Sequence of chain 1.B:
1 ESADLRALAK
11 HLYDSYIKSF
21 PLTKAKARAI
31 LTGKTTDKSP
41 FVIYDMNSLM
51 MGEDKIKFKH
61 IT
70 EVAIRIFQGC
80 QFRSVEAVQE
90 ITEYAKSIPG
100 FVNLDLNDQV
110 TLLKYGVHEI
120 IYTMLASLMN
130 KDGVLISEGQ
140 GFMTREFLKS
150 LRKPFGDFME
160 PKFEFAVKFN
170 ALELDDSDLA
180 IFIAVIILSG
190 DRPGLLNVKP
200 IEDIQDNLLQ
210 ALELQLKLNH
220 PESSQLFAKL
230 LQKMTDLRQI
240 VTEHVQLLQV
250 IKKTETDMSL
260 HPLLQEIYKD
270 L

Binding-site contacts:
Ligand atom C20 contacts residue GLU53 of chain 1.B at 3.7 Å.
Ligand atom C19 contacts residue HIS60 of chain 1.B at 3.8 Å.
Ligand atom C16 contacts residue MET142 of chain 1.B at 3.4 Å (hydrophobic).
Ligand atom C16 contacts residue ILE75 of chain 1.B at 3.5 Å (hydrophobic).
Ligand atom C19 contacts residue PHE58 of chain 1.B at 3.6 Å (hydrophobic).
Ligand atom C12 contacts residue ILE135 of chain 1.B at 3.5 Å (hydrophobic).
Ligand atom O24 contacts residue LEU49 of chain 1.B at 3.2 Å.
Ligand atom C07 contacts residue ARG82 of chain 1.B at 3.5 Å.
Ligand atom N22 contacts residue GLU53 of chain 1.B at 3.0 Å (salt-bridge).
Ligand atom O21 contacts residue ARG74 of chain 1.B at 3.6 Å.
Ligand atom C20 contacts residue HIS60 of chain 1.B at 3.6 Å.
Ligand atom S25 contacts residue PHE58 of chain 1.B at 3.6 Å.
Ligand atom C17 contacts residue MET142 of chain 1.B at 3.5 Å (hydrophobic).
Ligand atom O21 contacts residue ILE61 of chain 1.B at 3.7 Å.
Ligand atom O21 contacts residue GLU53 of chain 1.B at 3.5 Å (salt-bridge).
Ligand atom C23 contacts residue LEU49 of chain 1.B at 3.4 Å (hydrophobic).
Ligand atom C18 contacts residue ILE75 of chain 1.B at 3.7 Å (hydrophobic).
Ligand atom O24 contacts residue ILE43 of chain 1.B at 3.0 Å.
Ligand atom C18 contacts residue HIS60 of chain 1.B at 3.7 Å.
Ligand atom C06 contacts residue ARG82 of chain 1.B at 3.7 Å.
Ligand atom O24 contacts residue PHE58 of chain 1.B at 3.4 Å.
Ligand atom C03 contacts residue ARG82 of chain 1.B at 3.6 Å.
Ligand atom C23 contacts residue PHE58 of chain 1.B at 3.2 Å (hydrophobic).
Ligand atom C06 contacts residue LEU124 of chain 1.B at 3.6 Å (hydrophobic).
Ligand atom N22 contacts residue LEU49 of chain 1.B at 3.5 Å.
Ligand atom C15 contacts residue ILE75 of chain 1.B at 3.8 Å (hydrophobic).
Ligand atom C01 contacts residue ILE120 of chain 1.B at 3.5 Å (hydrophobic).
Ligand atom O21 contacts residue HIS60 of chain 1.B at 2.8 Å (h-bond).
Ligand atom C17 contacts residue CYS79 of chain 1.B at 3.3 Å (hydrophobic).
Ligand atom C18 contacts residue GLY78 of chain 1.B at 3.8 Å.
Ligand atom O26 contacts residue ARG82 of chain 1.B at 2.8 Å (salt-bridge).
Ligand atom S25 contacts residue MET142 of chain 1.B at 3.6 Å.
Ligand atom C14 contacts residue GLY78 of chain 1.B at 3.8 Å.
Ligand atom C12 contacts residue CYS79 of chain 1.B at 3.8 Å (hydrophobic).
Ligand atom N22 contacts residue PHE58 of chain 1.B at 3.5 Å.
Ligand atom C08 contacts residue ARG82 of chain 1.B at 3.4 Å.
Ligand atom O11 contacts residue ILE135 of chain 1.B at 3.3 Å.
Ligand atom C20 contacts residue PHE58 of chain 1.B at 3.7 Å (hydrophobic).
Ligand atom C02 contacts residue ALA86 of chain 1.B at 3.7 Å (hydrophobic).
Ligand atom C07 contacts residue LEU124 of chain 1.B at 3.6 Å (hydrophobic).

The small molecule below binds the protein below.
Small molecule (SMILES): C[C@H](O)c1ccc(CCOc2ccc(C[C@@H]3SC(=O)NC3=O)cc2)nc1